Sequence of chain 1.A:
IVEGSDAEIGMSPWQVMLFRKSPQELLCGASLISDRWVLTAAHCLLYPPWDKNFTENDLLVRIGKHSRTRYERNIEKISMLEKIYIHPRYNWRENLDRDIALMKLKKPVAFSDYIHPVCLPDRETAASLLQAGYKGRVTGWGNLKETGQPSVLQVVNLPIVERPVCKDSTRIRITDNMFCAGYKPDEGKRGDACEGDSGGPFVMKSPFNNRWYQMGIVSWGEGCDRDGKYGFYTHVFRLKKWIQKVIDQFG

The small molecule below binds the protein below.
Small molecule (SMILES): CC(=O)N[C@@H]1[C@@H](O)[C@H](O)[C@@H](CO)O[C@H]1O

Binding-site contacts:
Ligand atom N2 contacts residue ASN53 of chain 1.A at 2.9 Å (h-bond).
Ligand atom C2 contacts residue ASN53 of chain 1.A at 2.4 Å.
Ligand atom C3 contacts residue ASN53 of chain 1.A at 3.7 Å.
Ligand atom C4 contacts residue ASN53 of chain 1.A at 4.1 Å.
Ligand atom C5 contacts residue ASN53 of chain 1.A at 3.6 Å.
Ligand atom O5 contacts residue ASN53 of chain 1.A at 2.3 Å (h-bond).
Ligand atom C8 contacts residue LEU46 of chain 1.A at 3.8 Å (hydrophobic).
Ligand atom O7 contacts residue LEU46 of chain 1.A at 4.1 Å.
Ligand atom C7 contacts residue LEU46 of chain 1.A at 4.0 Å (hydrophobic).
Ligand atom C7 contacts residue ASN53 of chain 1.A at 3.7 Å.
Ligand atom O7 contacts residue PRO48 of chain 1.A at 4.2 Å.
Ligand atom C8 contacts residue ASN53 of chain 1.A at 4.2 Å.
Ligand atom C1 contacts residue ASN53 of chain 1.A at 1.4 Å.